Sequence of chain 34.F:
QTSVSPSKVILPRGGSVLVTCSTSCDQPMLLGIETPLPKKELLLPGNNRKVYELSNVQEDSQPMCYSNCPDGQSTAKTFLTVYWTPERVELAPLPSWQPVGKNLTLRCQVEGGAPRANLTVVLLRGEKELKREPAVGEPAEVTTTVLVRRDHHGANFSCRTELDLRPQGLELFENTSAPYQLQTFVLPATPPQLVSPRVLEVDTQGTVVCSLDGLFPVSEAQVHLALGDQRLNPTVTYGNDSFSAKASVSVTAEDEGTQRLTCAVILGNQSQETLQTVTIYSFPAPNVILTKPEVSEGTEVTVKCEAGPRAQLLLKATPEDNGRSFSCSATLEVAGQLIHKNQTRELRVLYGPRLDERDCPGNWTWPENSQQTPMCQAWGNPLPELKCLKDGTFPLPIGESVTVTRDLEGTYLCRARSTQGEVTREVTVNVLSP

The small molecule below binds the protein below.
Small molecule (SMILES): CC(=O)N[C@@H]1[C@@H](O)[C@H](O)[C@@H](CO)O[C@H]1O

Binding-site contacts:
Ligand atom O7 contacts residue GLY239 of chain 34.F at 3.6 Å.
Ligand atom O7 contacts residue ASN240 of chain 34.F at 3.0 Å (h-bond).
Ligand atom C8 contacts residue ASN240 of chain 34.F at 3.9 Å.
Ligand atom C1 contacts residue ASN240 of chain 34.F at 1.5 Å.
Ligand atom C7 contacts residue ASN240 of chain 34.F at 3.2 Å.
Ligand atom N2 contacts residue ASN240 of chain 34.F at 2.8 Å (h-bond).
Ligand atom O5 contacts residue ASN240 of chain 34.F at 2.4 Å (h-bond).
Ligand atom C4 contacts residue ASN240 of chain 34.F at 4.3 Å.
Ligand atom C5 contacts residue ASN240 of chain 34.F at 3.7 Å.
Ligand atom C2 contacts residue ASN240 of chain 34.F at 2.5 Å.
Ligand atom C3 contacts residue ASN240 of chain 34.F at 3.7 Å.